Sequence of chain 1.D:
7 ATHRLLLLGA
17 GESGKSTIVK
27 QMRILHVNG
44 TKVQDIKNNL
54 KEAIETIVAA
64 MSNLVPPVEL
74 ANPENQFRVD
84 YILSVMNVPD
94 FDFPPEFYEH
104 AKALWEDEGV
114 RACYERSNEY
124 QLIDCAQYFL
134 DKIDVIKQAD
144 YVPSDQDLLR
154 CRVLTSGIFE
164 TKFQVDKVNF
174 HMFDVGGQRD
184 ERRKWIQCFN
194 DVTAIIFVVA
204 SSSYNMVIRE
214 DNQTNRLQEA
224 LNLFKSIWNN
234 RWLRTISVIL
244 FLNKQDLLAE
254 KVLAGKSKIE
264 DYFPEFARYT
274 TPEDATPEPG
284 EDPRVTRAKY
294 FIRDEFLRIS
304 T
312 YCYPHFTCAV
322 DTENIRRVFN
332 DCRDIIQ

A protein and the small-molecule ligand that binds it are described below.
Small molecule (SMILES): CC[C@H](C)[C@@H]1NC(=O)[C@H](CC(C)C)NC(=O)[C@@H](Cc2ccc(O)cc2)NC(=O)CSC[C@@H](C(=O)NCC(N)=O)NC(=O)[C@@H]2CCCN2C(=O)[C@H](CC(C)C)NC(=O)[C@H](CC(N)=O)NC(=O)[C@H](Cc2ccccc2)NC(=O)[C@H](C)NC(=O)[C@H](CC2=CN=C3CC=CC=C23)NC(=O)[C@H](CCC(N)=O)NC(=O)[C@H](CCCN=C(N)N)NC(=O)[C@H](Cc2ccccc2)NC(=O)[C@H]([C@@H](C)O)NC1=O

Binding-site contacts:
Ligand atom CZ contacts residue GLU222 of chain 1.D at 3.4 Å.
Ligand atom CE1 contacts residue SER229 of chain 1.D at 3.6 Å.
Ligand atom CD2 contacts residue GLU184 of chain 1.D at 3.5 Å.
Ligand atom N contacts residue TRP188 of chain 1.D at 3.5 Å.
Ligand atom CD2 contacts residue TRP188 of chain 1.D at 3.7 Å (hydrophobic).
Ligand atom N contacts residue ASP183 of chain 1.D at 2.9 Å (salt-bridge).
Ligand atom CE2 contacts residue TRP188 of chain 1.D at 3.7 Å (hydrophobic).
Ligand atom CE2 contacts residue GLU222 of chain 1.D at 3.5 Å.
Ligand atom CD1 contacts residue ARG185 of chain 1.D at 3.2 Å.
Ligand atom CZ3 contacts residue PHE192 of chain 1.D at 3.7 Å (hydrophobic).
Ligand atom CD1 contacts residue TRP188 of chain 1.D at 3.6 Å (hydrophobic).
Ligand atom CG2 contacts residue ARG185 of chain 1.D at 3.7 Å.
Ligand atom NE1 contacts residue TRP188 of chain 1.D at 3.5 Å.
Ligand atom O contacts residue ARG185 of chain 1.D at 3.3 Å (salt-bridge).
Ligand atom CZ contacts residue ASN225 of chain 1.D at 3.7 Å.
Ligand atom O contacts residue ASP183 of chain 1.D at 3.2 Å (salt-bridge).
Ligand atom CG2 contacts residue ARG182 of chain 1.D at 3.4 Å.
Ligand atom CD1 contacts residue TRP188 of chain 1.D at 3.3 Å (hydrophobic).
Ligand atom O contacts residue TRP188 of chain 1.D at 2.9 Å (h-bond).
Ligand atom CD2 contacts residue ASP183 of chain 1.D at 3.7 Å.
Ligand atom CD1 contacts residue ARG185 of chain 1.D at 3.6 Å.
Ligand atom C contacts residue TRP188 of chain 1.D at 3.6 Å (hydrophobic).
Ligand atom CG1 contacts residue ASP183 of chain 1.D at 3.5 Å.
Ligand atom CE1 contacts residue LEU226 of chain 1.D at 3.7 Å (hydrophobic).
Ligand atom O contacts residue SER229 of chain 1.D at 3.3 Å (h-bond).
Ligand atom CA contacts residue ASP183 of chain 1.D at 3.7 Å.
Ligand atom CZ contacts residue LEU226 of chain 1.D at 3.4 Å (hydrophobic).
Ligand atom NH1 contacts residue ILE211 of chain 1.D at 3.6 Å.
Ligand atom NE contacts residue GLU222 of chain 1.D at 2.7 Å (salt-bridge).
Ligand atom CZ contacts residue LEU14 of chain 1.D at 3.7 Å (hydrophobic).
Ligand atom CG1 contacts residue TRP188 of chain 1.D at 3.5 Å (hydrophobic).
Ligand atom CD1 contacts residue SER229 of chain 1.D at 3.6 Å.
Ligand atom CG contacts residue TRP188 of chain 1.D at 3.4 Å (hydrophobic).
Ligand atom CE1 contacts residue GLU184 of chain 1.D at 3.7 Å.
Ligand atom O contacts residue ARG185 of chain 1.D at 2.8 Å (salt-bridge).
Ligand atom CE1 contacts residue ASN225 of chain 1.D at 3.5 Å.
Ligand atom CH2 contacts residue PHE192 of chain 1.D at 3.4 Å (hydrophobic).
Ligand atom NH1 contacts residue GLU222 of chain 1.D at 2.7 Å (salt-bridge).
Ligand atom O contacts residue ARG182 of chain 1.D at 3.3 Å.
Ligand atom NE1 contacts residue ARG185 of chain 1.D at 3.5 Å (salt-bridge).